Sequence of chain 1.A:
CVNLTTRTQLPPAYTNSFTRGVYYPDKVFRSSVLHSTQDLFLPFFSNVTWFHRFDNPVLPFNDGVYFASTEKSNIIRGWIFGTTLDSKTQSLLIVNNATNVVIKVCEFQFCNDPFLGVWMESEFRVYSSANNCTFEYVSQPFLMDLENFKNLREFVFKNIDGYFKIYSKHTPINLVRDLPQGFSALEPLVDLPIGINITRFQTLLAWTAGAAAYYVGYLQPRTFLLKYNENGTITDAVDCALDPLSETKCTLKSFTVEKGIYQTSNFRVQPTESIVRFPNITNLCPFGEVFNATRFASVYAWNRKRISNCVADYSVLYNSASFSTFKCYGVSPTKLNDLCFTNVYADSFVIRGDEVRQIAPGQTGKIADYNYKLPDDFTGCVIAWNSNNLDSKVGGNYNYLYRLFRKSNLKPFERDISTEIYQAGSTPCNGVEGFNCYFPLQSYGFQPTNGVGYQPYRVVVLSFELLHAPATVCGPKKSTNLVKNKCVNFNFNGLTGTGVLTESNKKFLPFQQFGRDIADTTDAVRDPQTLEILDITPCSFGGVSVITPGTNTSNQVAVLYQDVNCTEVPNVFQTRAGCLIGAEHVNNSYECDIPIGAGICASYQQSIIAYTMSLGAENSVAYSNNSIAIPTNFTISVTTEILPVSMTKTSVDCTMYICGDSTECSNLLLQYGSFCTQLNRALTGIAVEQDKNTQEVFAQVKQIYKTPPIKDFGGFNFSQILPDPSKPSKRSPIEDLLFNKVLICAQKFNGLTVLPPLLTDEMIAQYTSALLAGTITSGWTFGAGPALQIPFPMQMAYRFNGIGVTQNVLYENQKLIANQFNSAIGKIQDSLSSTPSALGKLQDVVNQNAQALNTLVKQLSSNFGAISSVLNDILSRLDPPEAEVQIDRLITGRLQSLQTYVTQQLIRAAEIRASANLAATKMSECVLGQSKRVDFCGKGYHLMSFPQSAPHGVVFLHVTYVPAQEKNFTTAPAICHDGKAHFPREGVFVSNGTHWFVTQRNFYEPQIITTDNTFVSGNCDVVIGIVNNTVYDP

Binding-site contacts:
Ligand atom C4 contacts residue ASN657 of chain 1.A at 4.3 Å.
Ligand atom C7 contacts residue HIS655 of chain 1.A at 3.8 Å.
Ligand atom C8 contacts residue HIS655 of chain 1.A at 2.9 Å.
Ligand atom N2 contacts residue HIS655 of chain 1.A at 4.0 Å.
Ligand atom C2 contacts residue ASN657 of chain 1.A at 2.6 Å.
Ligand atom C8 contacts residue VAL656 of chain 1.A at 4.5 Å (hydrophobic).
Ligand atom C5 contacts residue ASN657 of chain 1.A at 3.7 Å.
Ligand atom N2 contacts residue ASN657 of chain 1.A at 3.1 Å (h-bond).
Ligand atom C1 contacts residue ASN657 of chain 1.A at 1.5 Å.
Ligand atom C7 contacts residue ASN657 of chain 1.A at 4.3 Å.
Ligand atom C3 contacts residue ASN657 of chain 1.A at 3.9 Å.
Ligand atom O5 contacts residue ASN657 of chain 1.A at 2.4 Å (h-bond).
Ligand atom C6 contacts residue ASN657 of chain 1.A at 4.1 Å.

The protein below binds the small molecule below.
Small molecule (SMILES): CC(=O)N[C@@H]1[C@@H](O)[C@H](O)[C@@H](CO)O[C@H]1O